This small molecule binds to this protein.
Small molecule (SMILES): CC(=O)N[C@H]1[C@H](O[C@H]2[C@H](O)[C@@H](NC(C)=O)CO[C@@H]2CO)O[C@H](CO)[C@@H](O[C@@H]2O[C@H](CO[C@H]3O[C@H](CO)[C@@H](O)[C@H](O)[C@@H]3O)[C@@H](O)[C@H](O[C@H]3O[C@H](CO)[C@@H](O)[C@H](O)[C@@H]3O)[C@@H]2O)[C@@H]1O

Sequence of chain 1.C:
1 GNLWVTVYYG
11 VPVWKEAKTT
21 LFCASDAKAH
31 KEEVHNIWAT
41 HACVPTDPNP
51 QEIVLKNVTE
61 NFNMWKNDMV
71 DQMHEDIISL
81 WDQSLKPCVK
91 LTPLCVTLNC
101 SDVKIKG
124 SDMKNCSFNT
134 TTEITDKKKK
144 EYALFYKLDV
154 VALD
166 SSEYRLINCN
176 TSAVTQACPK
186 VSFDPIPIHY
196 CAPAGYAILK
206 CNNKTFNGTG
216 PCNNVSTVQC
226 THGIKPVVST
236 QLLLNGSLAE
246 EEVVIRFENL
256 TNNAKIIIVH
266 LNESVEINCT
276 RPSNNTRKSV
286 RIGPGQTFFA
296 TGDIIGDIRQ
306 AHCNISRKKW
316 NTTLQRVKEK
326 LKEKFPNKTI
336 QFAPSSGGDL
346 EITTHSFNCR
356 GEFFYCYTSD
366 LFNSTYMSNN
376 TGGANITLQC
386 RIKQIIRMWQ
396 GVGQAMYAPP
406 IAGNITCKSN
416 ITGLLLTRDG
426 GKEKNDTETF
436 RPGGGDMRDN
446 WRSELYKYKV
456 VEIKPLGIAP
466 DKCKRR

Binding-site contacts:
Ligand atom C8 contacts residue SER311 of chain 1.C at 3.3 Å.
Ligand atom C7 contacts residue ASN273 of chain 1.C at 3.0 Å.
Ligand atom C2 contacts residue GLU271 of chain 1.C at 4.4 Å.
Ligand atom C1 contacts residue GLU271 of chain 1.C at 4.5 Å.
Ligand atom C8 contacts residue ASN273 of chain 1.C at 4.3 Å.
Ligand atom C2 contacts residue ASN273 of chain 1.C at 2.5 Å.
Ligand atom C3 contacts residue ASN273 of chain 1.C at 3.8 Å.
Ligand atom N2 contacts residue ASN273 of chain 1.C at 2.9 Å (h-bond).
Ligand atom C8 contacts residue GLU271 of chain 1.C at 4.4 Å.
Ligand atom C3 contacts residue GLU271 of chain 1.C at 4.3 Å.
Ligand atom C4 contacts residue ASN273 of chain 1.C at 4.2 Å.
Ligand atom C1 contacts residue ASN273 of chain 1.C at 1.4 Å.
Ligand atom C1 contacts residue LYS413 of chain 1.C at 4.5 Å.
Ligand atom C7 contacts residue ASN309 of chain 1.C at 4.4 Å.
Ligand atom O5 contacts residue ASN273 of chain 1.C at 2.4 Å (h-bond).
Ligand atom C8 contacts residue ASN309 of chain 1.C at 3.7 Å.
Ligand atom O7 contacts residue ASN273 of chain 1.C at 2.8 Å (h-bond).
Ligand atom O6 contacts residue LYS413 of chain 1.C at 4.1 Å.
Ligand atom C8 contacts residue ILE310 of chain 1.C at 4.0 Å (hydrophobic).
Ligand atom O7 contacts residue ASN309 of chain 1.C at 4.2 Å.
Ligand atom C5 contacts residue ASN273 of chain 1.C at 3.7 Å.
Ligand atom O5 contacts residue LYS413 of chain 1.C at 3.9 Å.
Ligand atom N2 contacts residue GLU271 of chain 1.C at 3.7 Å.